Binding-site contacts:
Ligand atom C18 contacts residue 4ID1 of chain 1.N at 3.6 Å.
Ligand atom C9 contacts residue TYR262 of chain 1.B at 3.9 Å (hydrophobic).
Ligand atom N3 contacts residue TYR24 of chain 1.B at 3.8 Å.
Ligand atom F3 contacts residue PHE267 of chain 1.B at 3.7 Å.
Ligand atom O3 contacts residue GLY293 of chain 1.B at 3.6 Å (h-bond).
Ligand atom C4 contacts residue TYR24 of chain 1.B at 3.2 Å (hydrophobic).
Ligand atom O4 contacts residue SER53 of chain 1.B at 3.5 Å.
Ligand atom C7 contacts residue 4ID1 of chain 1.N at 3.3 Å.
Ligand atom N1 contacts residue ARG105 of chain 1.B at 3.1 Å (salt-bridge).
Ligand atom F1 contacts residue 4ID1 of chain 1.N at 2.8 Å.
Ligand atom O3 contacts residue TYR24 of chain 1.B at 3.9 Å.
Ligand atom O1 contacts residue ARG105 of chain 1.B at 3.1 Å (salt-bridge).
Ligand atom C18 contacts residue GLY199 of chain 1.B at 3.2 Å.
Ligand atom C17 contacts residue ALA246 of chain 1.B at 3.7 Å (hydrophobic).
Ligand atom F2 contacts residue 4ID1 of chain 1.N at 3.0 Å.
Ligand atom F3 contacts residue 4ID1 of chain 1.N at 3.8 Å.
Ligand atom C19 contacts residue 4ID1 of chain 1.N at 3.5 Å.
Ligand atom F2 contacts residue TYR262 of chain 1.B at 3.6 Å.
Ligand atom O2 contacts residue TYR24 of chain 1.B at 3.1 Å (h-bond).
Ligand atom C8 contacts residue PHE267 of chain 1.B at 3.8 Å (hydrophobic).
Ligand atom C5 contacts residue TYR24 of chain 1.B at 3.8 Å (hydrophobic).
Ligand atom O4 contacts residue GLY54 of chain 1.B at 3.3 Å (h-bond).
Ligand atom O3 contacts residue SER292 of chain 1.B at 2.7 Å (h-bond).
Ligand atom C6 contacts residue PHE267 of chain 1.B at 3.8 Å (hydrophobic).
Ligand atom C18 contacts residue GLY152 of chain 1.B at 3.9 Å.
Ligand atom C21 contacts residue 4ID1 of chain 1.N at 3.1 Å.
Ligand atom C20 contacts residue ALA246 of chain 1.B at 3.4 Å (hydrophobic).
Ligand atom C1 contacts residue ARG105 of chain 1.B at 3.5 Å.
Ligand atom N1 contacts residue 4ID1 of chain 1.N at 3.7 Å.
Ligand atom N2 contacts residue TYR24 of chain 1.B at 3.6 Å.
Ligand atom O4 contacts residue GLY293 of chain 1.B at 3.7 Å.
Ligand atom C16 contacts residue ALA246 of chain 1.B at 4.0 Å (hydrophobic).
Ligand atom C19 contacts residue ALA246 of chain 1.B at 3.5 Å (hydrophobic).
Ligand atom C11 contacts residue TYR24 of chain 1.B at 3.7 Å (hydrophobic).
Ligand atom C3 contacts residue TYR24 of chain 1.B at 3.8 Å (hydrophobic).
Ligand atom C15 contacts residue ALA246 of chain 1.B at 3.9 Å (hydrophobic).
Ligand atom C14 contacts residue ALA246 of chain 1.B at 3.6 Å (hydrophobic).
Ligand atom C12 contacts residue TYR24 of chain 1.B at 3.5 Å (hydrophobic).
Ligand atom C8 contacts residue TYR262 of chain 1.B at 3.7 Å (hydrophobic).
Ligand atom C17 contacts residue 4ID1 of chain 1.N at 3.6 Å.

Sequence of chain 1.B:
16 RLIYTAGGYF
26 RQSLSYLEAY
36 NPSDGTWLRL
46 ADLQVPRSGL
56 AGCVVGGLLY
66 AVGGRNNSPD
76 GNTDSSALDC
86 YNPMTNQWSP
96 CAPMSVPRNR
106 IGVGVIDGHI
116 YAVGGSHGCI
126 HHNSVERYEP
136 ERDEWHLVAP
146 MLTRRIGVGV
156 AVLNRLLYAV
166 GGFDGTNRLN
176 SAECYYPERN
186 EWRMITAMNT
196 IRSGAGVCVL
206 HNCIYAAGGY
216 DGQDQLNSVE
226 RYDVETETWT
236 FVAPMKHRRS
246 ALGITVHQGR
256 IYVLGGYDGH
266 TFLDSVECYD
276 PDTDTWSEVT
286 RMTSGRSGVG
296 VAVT

The protein below binds the small molecule below.
Small molecule (SMILES): Cc1ccc(S(=O)(=O)c2cnc(SCC(=O)Nc3ccccc3C(F)(F)F)[nH]c2=O)c(C)c1